A protein and the small-molecule ligand that binds it are described below.
Small molecule (SMILES): Nc1ccn([C@H]2C[C@H](O)[C@@H](CO[P](=O)(O)O[P](=O)(O)OP(=O)(O)O)O2)c(=O)n1

Binding-site contacts:
Ligand atom C5 contacts residue HIS258 of chain 1.C at 3.7 Å.
Ligand atom C2' contacts residue LEU38 of chain 1.C at 3.8 Å (hydrophobic).
Ligand atom PG contacts residue LYS200 of chain 1.C at 3.8 Å.
Ligand atom O5' contacts residue HIS103 of chain 1.C at 3.0 Å (h-bond).
Ligand atom O1G contacts residue ARG254 of chain 1.C at 3.1 Å (salt-bridge).
Ligand atom O3' contacts residue TYR203 of chain 1.C at 3.6 Å.
Ligand atom O4' contacts residue ARG52 of chain 1.C at 3.0 Å (salt-bridge).
Ligand atom O1A contacts residue HIS121 of chain 1.C at 3.3 Å (h-bond).
Ligand atom C2' contacts residue TYR262 of chain 1.C at 3.6 Å (hydrophobic).
Ligand atom O1B contacts residue HIS103 of chain 1.C at 3.6 Å.
Ligand atom O2G contacts residue ARG254 of chain 1.C at 3.1 Å (salt-bridge).
Ligand atom O3' contacts residue LEU38 of chain 1.C at 3.8 Å.
Ligand atom O3G contacts residue LYS200 of chain 1.C at 2.9 Å (salt-bridge).
Ligand atom C2 contacts residue HIS103 of chain 1.C at 3.6 Å.
Ligand atom C6 contacts residue HIS103 of chain 1.C at 3.3 Å.
Ligand atom N1 contacts residue HIS103 of chain 1.C at 3.3 Å.
Ligand atom O1A contacts residue HIS98 of chain 1.C at 3.1 Å (h-bond).
Ligand atom C3' contacts residue ASP207 of chain 1.C at 3.6 Å.
Ligand atom O2G contacts residue LYS200 of chain 1.C at 3.7 Å.
Ligand atom PA contacts residue HIS103 of chain 1.C at 3.5 Å.
Ligand atom N3 contacts residue TYR262 of chain 1.C at 3.8 Å.
Ligand atom O2G contacts residue TYR203 of chain 1.C at 2.5 Å (h-bond).
Ligand atom O2A contacts residue ASP199 of chain 1.C at 3.5 Å (salt-bridge).
Ligand atom O1A contacts residue HIS103 of chain 1.C at 3.0 Å (h-bond).
Ligand atom O3A contacts residue ASP199 of chain 1.C at 3.5 Å (salt-bridge).
Ligand atom O3' contacts residue GLN37 of chain 1.C at 3.0 Å (h-bond).
Ligand atom C5' contacts residue TYR203 of chain 1.C at 3.6 Å (hydrophobic).
Ligand atom O2B contacts residue ARG94 of chain 1.C at 3.2 Å (salt-bridge).
Ligand atom C3' contacts residue TYR203 of chain 1.C at 3.6 Å (hydrophobic).
Ligand atom O3A contacts residue ARG94 of chain 1.C at 3.2 Å (salt-bridge).
Ligand atom C1' contacts residue HIS103 of chain 1.C at 3.8 Å.
Ligand atom N4 contacts residue GLN263 of chain 1.C at 3.1 Å (h-bond).
Ligand atom O4' contacts residue HIS103 of chain 1.C at 3.1 Å (h-bond).
Ligand atom C4' contacts residue ARG52 of chain 1.C at 3.6 Å.
Ligand atom O3' contacts residue ASP207 of chain 1.C at 2.7 Å (salt-bridge).
Ligand atom O2A contacts residue ARG52 of chain 1.C at 3.0 Å (salt-bridge).
Ligand atom C5 contacts residue HIS103 of chain 1.C at 3.7 Å.
Ligand atom C4 contacts residue HIS103 of chain 1.C at 3.8 Å.
Ligand atom C1' contacts residue ARG52 of chain 1.C at 3.8 Å.
Ligand atom O2 contacts residue LEU38 of chain 1.C at 3.5 Å.

Sequence of chain 1.C:
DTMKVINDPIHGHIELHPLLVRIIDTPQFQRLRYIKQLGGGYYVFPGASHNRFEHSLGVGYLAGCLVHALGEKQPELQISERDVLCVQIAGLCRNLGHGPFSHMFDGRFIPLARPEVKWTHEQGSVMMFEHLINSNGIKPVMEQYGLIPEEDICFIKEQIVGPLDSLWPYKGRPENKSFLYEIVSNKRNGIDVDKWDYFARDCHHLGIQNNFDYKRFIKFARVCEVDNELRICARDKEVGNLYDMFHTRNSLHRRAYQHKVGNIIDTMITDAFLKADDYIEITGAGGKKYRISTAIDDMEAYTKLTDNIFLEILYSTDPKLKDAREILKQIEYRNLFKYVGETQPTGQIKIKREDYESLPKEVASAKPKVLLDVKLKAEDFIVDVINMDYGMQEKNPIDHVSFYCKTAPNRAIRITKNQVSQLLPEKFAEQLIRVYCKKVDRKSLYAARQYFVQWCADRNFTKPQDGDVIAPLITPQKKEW